The small molecule below binds the protein below.
Small molecule (SMILES): CC(=O)N[C@@H]1[C@@H](O)[C@H](O)[C@@H](CO)O[C@H]1O

Binding-site contacts:
Ligand atom C8 contacts residue ARG38 of chain 1.A at 3.4 Å.
Ligand atom O3 contacts residue LYS43 of chain 1.A at 3.6 Å.
Ligand atom C8 contacts residue GLU46 of chain 1.A at 4.0 Å.
Ligand atom O7 contacts residue ASN88 of chain 1.A at 3.0 Å (h-bond).
Ligand atom C1 contacts residue ASN88 of chain 1.A at 1.4 Å.
Ligand atom C7 contacts residue LYS43 of chain 1.A at 4.3 Å.
Ligand atom C7 contacts residue ARG38 of chain 1.A at 4.5 Å.
Ligand atom C5 contacts residue ASN88 of chain 1.A at 3.7 Å.
Ligand atom C7 contacts residue ASN88 of chain 1.A at 3.1 Å.
Ligand atom O5 contacts residue ASN88 of chain 1.A at 2.4 Å (h-bond).
Ligand atom C2 contacts residue ASN88 of chain 1.A at 2.4 Å.
Ligand atom C8 contacts residue ASN88 of chain 1.A at 3.7 Å.
Ligand atom N2 contacts residue ASN88 of chain 1.A at 2.8 Å (h-bond).
Ligand atom C8 contacts residue LYS43 of chain 1.A at 4.0 Å.
Ligand atom C4 contacts residue ASN88 of chain 1.A at 4.2 Å.
Ligand atom C3 contacts residue ASN88 of chain 1.A at 3.8 Å.

Sequence of chain 1.A:
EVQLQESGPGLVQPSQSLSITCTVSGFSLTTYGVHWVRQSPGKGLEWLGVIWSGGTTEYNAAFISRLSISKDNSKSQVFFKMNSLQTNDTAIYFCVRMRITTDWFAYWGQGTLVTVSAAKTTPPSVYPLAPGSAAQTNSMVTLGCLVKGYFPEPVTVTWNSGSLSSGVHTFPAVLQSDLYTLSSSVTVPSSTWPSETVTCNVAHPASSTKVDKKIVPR